Binding-site contacts:
Ligand atom C4 contacts residue GLN143 of chain 1.E at 4.0 Å.
Ligand atom O2 contacts residue HIS201 of chain 1.E at 3.8 Å.
Ligand atom N2 contacts residue GLN143 of chain 1.E at 3.5 Å.
Ligand atom C5 contacts residue LEU144 of chain 1.E at 3.3 Å (hydrophobic).
Ligand atom C5 contacts residue ASN141 of chain 1.E at 4.3 Å.
Ligand atom C6 contacts residue PRO203 of chain 1.E at 3.5 Å (hydrophobic).
Ligand atom C1 contacts residue HIS201 of chain 1.E at 4.3 Å.
Ligand atom C6 contacts residue GLN143 of chain 1.E at 3.7 Å.
Ligand atom O1 contacts residue HIS201 of chain 1.E at 3.3 Å (h-bond).
Ligand atom C6 contacts residue HIS201 of chain 1.E at 4.2 Å.
Ligand atom C3 contacts residue GLN143 of chain 1.E at 3.7 Å.
Ligand atom C6 contacts residue LEU144 of chain 1.E at 3.8 Å (hydrophobic).
Ligand atom C5 contacts residue PRO203 of chain 1.E at 3.7 Å (hydrophobic).
Ligand atom C2 contacts residue HIS201 of chain 1.E at 3.6 Å.
Ligand atom C4 contacts residue ASN141 of chain 1.E at 3.4 Å.
Ligand atom O1 contacts residue GLN143 of chain 1.E at 3.4 Å (h-bond).
Ligand atom C5 contacts residue GLN143 of chain 1.E at 4.0 Å.
Ligand atom C1 contacts residue GLN143 of chain 1.E at 3.6 Å.
Ligand atom C3 contacts residue ASN141 of chain 1.E at 3.9 Å.
Ligand atom C2 contacts residue GLN143 of chain 1.E at 4.1 Å.
Ligand atom C1 contacts residue PRO203 of chain 1.E at 4.2 Å (hydrophobic).

Sequence of chain 1.E:
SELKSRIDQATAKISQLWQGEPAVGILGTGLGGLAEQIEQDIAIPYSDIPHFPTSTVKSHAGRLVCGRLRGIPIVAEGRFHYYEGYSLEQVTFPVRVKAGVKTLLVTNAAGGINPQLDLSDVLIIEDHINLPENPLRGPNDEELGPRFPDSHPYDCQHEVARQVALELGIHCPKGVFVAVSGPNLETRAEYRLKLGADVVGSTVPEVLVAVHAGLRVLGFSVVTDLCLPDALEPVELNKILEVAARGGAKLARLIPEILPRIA

The protein below binds the small molecule below.
Small molecule (SMILES): O=C(O)c1ccccn1